A small-molecule ligand and the protein it binds are described below.
Small molecule (SMILES): CC(=O)N[C@H]1[C@H](O[C@H]2[C@H](O)[C@@H](NC(C)=O)CO[C@@H]2CO)O[C@H](CO)[C@@H](O[C@@H]2O[C@H](CO)[C@@H](O)[C@H](O[C@H]3O[C@H](CO)[C@@H](O)[C@H](O)[C@@H]3O)[C@@H]2O)[C@@H]1O

Sequence of chain 24.E:
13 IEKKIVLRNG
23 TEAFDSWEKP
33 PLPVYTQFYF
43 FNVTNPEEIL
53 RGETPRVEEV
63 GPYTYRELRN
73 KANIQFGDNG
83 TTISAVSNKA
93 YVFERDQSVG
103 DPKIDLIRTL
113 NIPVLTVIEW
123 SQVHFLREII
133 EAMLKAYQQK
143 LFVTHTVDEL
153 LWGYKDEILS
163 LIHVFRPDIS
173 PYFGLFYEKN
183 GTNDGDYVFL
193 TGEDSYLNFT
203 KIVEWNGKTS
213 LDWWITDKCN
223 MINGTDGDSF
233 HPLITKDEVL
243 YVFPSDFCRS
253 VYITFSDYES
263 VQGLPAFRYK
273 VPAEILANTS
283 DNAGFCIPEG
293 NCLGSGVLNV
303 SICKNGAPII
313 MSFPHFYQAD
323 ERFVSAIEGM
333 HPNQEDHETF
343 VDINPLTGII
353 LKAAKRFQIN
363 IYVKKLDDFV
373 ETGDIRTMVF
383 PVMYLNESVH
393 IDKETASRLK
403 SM

Sequence of chain 53.E:
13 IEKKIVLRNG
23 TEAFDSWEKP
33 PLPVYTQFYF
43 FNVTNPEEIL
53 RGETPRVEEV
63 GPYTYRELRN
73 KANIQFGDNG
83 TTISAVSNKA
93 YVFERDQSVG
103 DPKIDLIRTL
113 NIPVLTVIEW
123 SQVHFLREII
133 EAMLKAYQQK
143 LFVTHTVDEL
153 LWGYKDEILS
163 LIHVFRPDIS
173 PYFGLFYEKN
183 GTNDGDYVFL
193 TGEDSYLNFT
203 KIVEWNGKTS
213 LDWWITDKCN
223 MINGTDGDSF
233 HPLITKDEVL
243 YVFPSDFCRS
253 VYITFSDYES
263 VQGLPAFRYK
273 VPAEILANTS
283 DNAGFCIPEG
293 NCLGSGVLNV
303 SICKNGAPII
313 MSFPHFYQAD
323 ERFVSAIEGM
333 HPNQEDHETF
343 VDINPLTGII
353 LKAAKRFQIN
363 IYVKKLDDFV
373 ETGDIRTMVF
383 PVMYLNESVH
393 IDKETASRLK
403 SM

Binding-site contacts:
Ligand atom C3 contacts residue ASN44 of chain 24.E at 3.8 Å.
Ligand atom C8 contacts residue VAL62 of chain 24.E at 3.8 Å (hydrophobic).
Ligand atom C7 contacts residue ASN44 of chain 24.E at 3.4 Å.
Ligand atom C7 contacts residue LEU108 of chain 24.E at 3.6 Å (hydrophobic).
Ligand atom N2 contacts residue ASN44 of chain 24.E at 2.9 Å (h-bond).
Ligand atom C5 contacts residue ASN44 of chain 24.E at 3.7 Å.
Ligand atom C2 contacts residue ASN44 of chain 24.E at 2.5 Å.
Ligand atom O6 contacts residue VAL45 of chain 24.E at 3.9 Å.
Ligand atom C8 contacts residue ILE109 of chain 24.E at 3.8 Å (hydrophobic).
Ligand atom O7 contacts residue THR146 of chain 24.E at 3.3 Å.
Ligand atom N2 contacts residue ILE109 of chain 24.E at 4.5 Å.
Ligand atom C8 contacts residue LEU108 of chain 24.E at 3.7 Å (hydrophobic).
Ligand atom C6 contacts residue ARG110 of chain 24.E at 3.5 Å.
Ligand atom C8 contacts residue ASN44 of chain 24.E at 4.5 Å.
Ligand atom O6 contacts residue GLU55 of chain 53.E at 3.7 Å.
Ligand atom C5 contacts residue ARG110 of chain 24.E at 4.4 Å.
Ligand atom C3 contacts residue LEU108 of chain 24.E at 3.5 Å (hydrophobic).
Ligand atom C8 contacts residue THR146 of chain 24.E at 4.1 Å.
Ligand atom O7 contacts residue ASN44 of chain 24.E at 3.7 Å.
Ligand atom N2 contacts residue LEU108 of chain 24.E at 2.7 Å (h-bond).
Ligand atom O7 contacts residue LEU108 of chain 24.E at 3.7 Å.
Ligand atom C4 contacts residue ASN44 of chain 24.E at 4.3 Å.
Ligand atom O6 contacts residue ARG110 of chain 24.E at 2.9 Å (salt-bridge).
Ligand atom C7 contacts residue THR146 of chain 24.E at 4.2 Å.
Ligand atom O3 contacts residue LEU108 of chain 24.E at 4.0 Å.
Ligand atom C2 contacts residue LEU108 of chain 24.E at 3.5 Å (hydrophobic).
Ligand atom C1 contacts residue LEU108 of chain 24.E at 3.9 Å (hydrophobic).
Ligand atom O5 contacts residue ASN44 of chain 24.E at 2.4 Å (h-bond).
Ligand atom C6 contacts residue GLU55 of chain 53.E at 3.5 Å.
Ligand atom C1 contacts residue ASN44 of chain 24.E at 1.4 Å.